Binding-site contacts:
Ligand atom O6 contacts residue ARG427 of chain 1.C at 3.7 Å.
Ligand atom C8 contacts residue LYS320 of chain 1.C at 4.3 Å.
Ligand atom C4 contacts residue ASN322 of chain 1.C at 4.2 Å.
Ligand atom C1 contacts residue ASN322 of chain 1.C at 1.4 Å.
Ligand atom C3 contacts residue ASN322 of chain 1.C at 3.8 Å.
Ligand atom C5 contacts residue ASN322 of chain 1.C at 3.6 Å.
Ligand atom O5 contacts residue ASN322 of chain 1.C at 2.3 Å (h-bond).
Ligand atom O5 contacts residue ARG427 of chain 1.C at 3.2 Å (salt-bridge).
Ligand atom C2 contacts residue ASN322 of chain 1.C at 2.5 Å.
Ligand atom C6 contacts residue ARG427 of chain 1.C at 4.3 Å.
Ligand atom C5 contacts residue ARG427 of chain 1.C at 4.3 Å.
Ligand atom C1 contacts residue ARG427 of chain 1.C at 4.0 Å.
Ligand atom C7 contacts residue ASN322 of chain 1.C at 3.9 Å.
Ligand atom N2 contacts residue ASN322 of chain 1.C at 2.9 Å (h-bond).

A small-molecule ligand and the protein it binds are described below.
Small molecule (SMILES): CC(=O)N[C@H]1[C@H](O[C@H]2[C@H](O)[C@@H](NC(C)=O)CO[C@@H]2CO)O[C@H](CO)[C@@H](O[C@@H]2O[C@H](CO)[C@@H](O)[C@H](O)[C@@H]2O)[C@@H]1O

Sequence of chain 1.C:
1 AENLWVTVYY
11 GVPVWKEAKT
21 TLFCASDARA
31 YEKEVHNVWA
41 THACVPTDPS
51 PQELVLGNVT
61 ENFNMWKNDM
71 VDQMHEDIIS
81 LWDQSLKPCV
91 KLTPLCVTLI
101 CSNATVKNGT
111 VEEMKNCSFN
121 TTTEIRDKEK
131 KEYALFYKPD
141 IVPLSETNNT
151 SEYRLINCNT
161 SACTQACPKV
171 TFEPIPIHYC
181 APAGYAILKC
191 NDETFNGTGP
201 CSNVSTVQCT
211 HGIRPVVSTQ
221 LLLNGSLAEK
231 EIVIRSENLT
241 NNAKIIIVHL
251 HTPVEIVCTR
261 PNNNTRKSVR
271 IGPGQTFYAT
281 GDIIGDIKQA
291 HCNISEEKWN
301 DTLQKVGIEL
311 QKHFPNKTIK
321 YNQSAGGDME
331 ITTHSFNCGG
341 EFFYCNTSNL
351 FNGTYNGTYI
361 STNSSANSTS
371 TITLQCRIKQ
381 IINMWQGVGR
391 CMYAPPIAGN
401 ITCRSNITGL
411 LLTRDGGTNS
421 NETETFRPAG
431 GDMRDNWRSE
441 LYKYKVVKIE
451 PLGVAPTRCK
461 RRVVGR